Sequence of chain 1.D:
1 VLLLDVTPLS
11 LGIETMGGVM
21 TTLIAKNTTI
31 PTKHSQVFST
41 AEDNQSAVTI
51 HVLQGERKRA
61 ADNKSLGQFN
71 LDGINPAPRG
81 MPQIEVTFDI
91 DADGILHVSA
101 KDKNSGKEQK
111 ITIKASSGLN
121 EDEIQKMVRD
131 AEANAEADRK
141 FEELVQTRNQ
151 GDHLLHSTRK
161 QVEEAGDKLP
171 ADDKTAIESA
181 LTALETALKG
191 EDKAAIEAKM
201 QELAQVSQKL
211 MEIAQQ

A protein and the small-molecule ligand that binds it are described below.
Small molecule (SMILES): CC(C)C[C@H](NC(=O)[C@H](CC(C)C)NC(=O)[C@H](CCCN=C(N)N)NC(=O)[C@@H](N)CC(N)=O)C(=O)N[C@@H](CC(C)C)C(=O)N[C@H](C(=O)NCC(=O)O)[C@@H](C)O

Binding-site contacts:
Ligand atom C contacts residue ALA41 of chain 1.D at 3.8 Å (hydrophobic).
Ligand atom CD contacts residue VAL37 of chain 1.D at 3.8 Å (hydrophobic).
Ligand atom CB contacts residue VAL48 of chain 1.D at 3.8 Å (hydrophobic).
Ligand atom O contacts residue THR49 of chain 1.D at 3.1 Å (h-bond).
Ligand atom CZ contacts residue VAL37 of chain 1.D at 3.6 Å (hydrophobic).
Ligand atom CD1 contacts residue PHE38 of chain 1.D at 3.7 Å (hydrophobic).
Ligand atom O contacts residue ALA47 of chain 1.D at 3.5 Å (h-bond).
Ligand atom C contacts residue SER39 of chain 1.D at 3.5 Å.
Ligand atom O contacts residue VAL48 of chain 1.D at 3.5 Å.
Ligand atom OXT contacts residue ALA47 of chain 1.D at 3.5 Å.
Ligand atom C contacts residue GLN45 of chain 1.D at 3.5 Å.
Ligand atom O contacts residue THR15 of chain 1.D at 3.2 Å.
Ligand atom CD2 contacts residue SER39 of chain 1.D at 3.7 Å.
Ligand atom CD1 contacts residue THR21 of chain 1.D at 3.6 Å.
Ligand atom O contacts residue ALA41 of chain 1.D at 3.1 Å (h-bond).
Ligand atom O contacts residue GLN45 of chain 1.D at 3.9 Å.
Ligand atom CD1 contacts residue HIS153 of chain 1.D at 3.7 Å.
Ligand atom CB contacts residue ALA41 of chain 1.D at 3.8 Å (hydrophobic).
Ligand atom CD1 contacts residue ILE50 of chain 1.D at 3.8 Å (hydrophobic).
Ligand atom CG2 contacts residue ALA41 of chain 1.D at 3.8 Å (hydrophobic).
Ligand atom NH2 contacts residue VAL37 of chain 1.D at 3.8 Å.
Ligand atom CD2 contacts residue ILE13 of chain 1.D at 3.8 Å (hydrophobic).
Ligand atom CG contacts residue VAL37 of chain 1.D at 3.5 Å (hydrophobic).
Ligand atom C contacts residue ALA47 of chain 1.D at 3.4 Å (hydrophobic).
Ligand atom O contacts residue GLN45 of chain 1.D at 3.4 Å.
Ligand atom O contacts residue PHE38 of chain 1.D at 3.4 Å.
Ligand atom CA contacts residue ALA47 of chain 1.D at 3.9 Å (hydrophobic).
Ligand atom CG contacts residue PHE38 of chain 1.D at 3.8 Å (hydrophobic).
Ligand atom CB contacts residue SER39 of chain 1.D at 3.6 Å.
Ligand atom CD1 contacts residue THR40 of chain 1.D at 3.9 Å.
Ligand atom CD2 contacts residue GLU14 of chain 1.D at 3.4 Å.
Ligand atom O contacts residue THR40 of chain 1.D at 3.8 Å.
Ligand atom N contacts residue SER39 of chain 1.D at 2.8 Å (h-bond).
Ligand atom NE contacts residue VAL37 of chain 1.D at 3.5 Å.
Ligand atom O contacts residue SER39 of chain 1.D at 3.0 Å (h-bond).
Ligand atom O contacts residue MET16 of chain 1.D at 2.8 Å (h-bond).
Ligand atom O contacts residue GLN45 of chain 1.D at 3.0 Å (h-bond).
Ligand atom CD2 contacts residue THR40 of chain 1.D at 3.4 Å.
Ligand atom CA contacts residue SER39 of chain 1.D at 3.4 Å.
Ligand atom N contacts residue GLN45 of chain 1.D at 3.5 Å (h-bond).